This protein binds this small molecule.
Small molecule (SMILES): CC(=O)N[C@H]1[C@H](O[C@H]2[C@H](O)[C@@H](NC(C)=O)CO[C@@H]2CO)O[C@H](CO)[C@@H](O)[C@@H]1O

Binding-site contacts:
Ligand atom C8 contacts residue CYS141 of chain 1.C at 4.3 Å (hydrophobic).
Ligand atom C8 contacts residue PRO70 of chain 1.C at 4.3 Å (hydrophobic).
Ligand atom C8 contacts residue ARG226 of chain 1.C at 4.3 Å.
Ligand atom N2 contacts residue ARG226 of chain 1.C at 3.9 Å.
Ligand atom O7 contacts residue CYS95 of chain 1.C at 3.6 Å.
Ligand atom C8 contacts residue GLU71 of chain 1.C at 3.8 Å.
Ligand atom O3 contacts residue ARG226 of chain 1.C at 2.9 Å (salt-bridge).
Ligand atom C7 contacts residue ASN69 of chain 1.C at 3.8 Å.
Ligand atom O7 contacts residue ARG226 of chain 1.C at 3.5 Å (salt-bridge).
Ligand atom O7 contacts residue ASN69 of chain 1.C at 3.1 Å (h-bond).
Ligand atom O7 contacts residue ASN92 of chain 1.C at 3.1 Å (h-bond).
Ligand atom C1 contacts residue GLU71 of chain 1.C at 4.0 Å.
Ligand atom C3 contacts residue ASN92 of chain 1.C at 3.8 Å.
Ligand atom C8 contacts residue CYS95 of chain 1.C at 4.3 Å (hydrophobic).
Ligand atom C2 contacts residue GLU71 of chain 1.C at 4.5 Å.
Ligand atom C3 contacts residue ARG226 of chain 1.C at 4.0 Å.
Ligand atom C8 contacts residue PRO142 of chain 1.C at 3.9 Å (hydrophobic).
Ligand atom C7 contacts residue ASN92 of chain 1.C at 3.3 Å.
Ligand atom C8 contacts residue ASN69 of chain 1.C at 3.5 Å.
Ligand atom O5 contacts residue ASN92 of chain 1.C at 2.3 Å (h-bond).
Ligand atom C5 contacts residue ASN92 of chain 1.C at 3.6 Å.
Ligand atom C2 contacts residue ASN92 of chain 1.C at 2.4 Å.
Ligand atom C1 contacts residue ASN92 of chain 1.C at 1.4 Å.
Ligand atom C4 contacts residue ARG226 of chain 1.C at 4.4 Å.
Ligand atom O6 contacts residue ARG226 of chain 1.C at 4.0 Å.
Ligand atom O6 contacts residue ASP91 of chain 1.C at 3.7 Å.
Ligand atom O5 contacts residue ARG226 of chain 1.C at 4.5 Å.
Ligand atom C7 contacts residue ARG226 of chain 1.C at 3.6 Å.
Ligand atom C4 contacts residue ASN92 of chain 1.C at 4.2 Å.
Ligand atom N2 contacts residue GLU71 of chain 1.C at 3.7 Å.
Ligand atom C7 contacts residue GLU71 of chain 1.C at 3.9 Å.
Ligand atom N2 contacts residue ASN92 of chain 1.C at 2.9 Å (h-bond).
Ligand atom C7 contacts residue CYS95 of chain 1.C at 4.3 Å (hydrophobic).
Ligand atom O6 contacts residue ASN92 of chain 1.C at 4.2 Å.
Ligand atom C2 contacts residue ARG226 of chain 1.C at 4.0 Å.

Sequence of chain 1.C:
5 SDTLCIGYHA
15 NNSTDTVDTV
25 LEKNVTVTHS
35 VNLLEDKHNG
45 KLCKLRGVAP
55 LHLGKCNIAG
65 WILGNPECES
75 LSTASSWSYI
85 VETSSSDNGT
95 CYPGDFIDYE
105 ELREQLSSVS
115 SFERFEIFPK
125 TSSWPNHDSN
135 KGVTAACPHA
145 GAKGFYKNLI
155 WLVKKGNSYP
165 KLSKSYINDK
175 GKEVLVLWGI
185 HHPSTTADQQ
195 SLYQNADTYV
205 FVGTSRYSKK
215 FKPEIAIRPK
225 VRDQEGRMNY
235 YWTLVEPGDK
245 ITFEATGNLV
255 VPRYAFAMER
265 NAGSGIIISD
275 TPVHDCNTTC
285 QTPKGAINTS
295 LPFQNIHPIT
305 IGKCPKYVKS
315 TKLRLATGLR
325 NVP